Binding-site contacts:
Ligand atom C1 contacts residue ASP230 of chain 1.B at 3.7 Å.
Ligand atom O5 contacts residue ASP295 of chain 1.B at 3.8 Å.
Ligand atom C8 contacts residue PHE445 of chain 1.B at 3.6 Å (hydrophobic).
Ligand atom O7 contacts residue TYR446 of chain 1.B at 3.9 Å.
Ligand atom C3 contacts residue ASN271 of chain 1.B at 3.9 Å.
Ligand atom C7 contacts residue LYS204 of chain 1.B at 3.7 Å.
Ligand atom C4 contacts residue ASN444 of chain 1.B at 3.9 Å.
Ligand atom O4 contacts residue HIS442 of chain 1.B at 4.0 Å.
Ligand atom C8 contacts residue TYR269 of chain 1.B at 3.5 Å (hydrophobic).
Ligand atom C2 contacts residue ASN271 of chain 1.B at 2.6 Å.
Ligand atom C7 contacts residue PHE445 of chain 1.B at 3.8 Å (hydrophobic).
Ligand atom O6 contacts residue HIS442 of chain 1.B at 3.4 Å (h-bond).
Ligand atom N2 contacts residue ASN271 of chain 1.B at 3.1 Å (h-bond).
Ligand atom C6 contacts residue SER443 of chain 1.B at 3.8 Å.
Ligand atom C6 contacts residue ASN444 of chain 1.B at 3.9 Å.
Ligand atom C2 contacts residue HIS442 of chain 1.B at 3.5 Å.
Ligand atom O7 contacts residue PHE445 of chain 1.B at 2.8 Å (h-bond).
Ligand atom C8 contacts residue SER208 of chain 1.B at 3.1 Å.
Ligand atom C7 contacts residue ASN271 of chain 1.B at 3.8 Å.
Ligand atom C1 contacts residue ASN271 of chain 1.B at 1.4 Å.
Ligand atom N2 contacts residue LEU228 of chain 1.B at 4.0 Å.
Ligand atom O7 contacts residue LEU228 of chain 1.B at 3.4 Å.
Ligand atom C8 contacts residue ASP230 of chain 1.B at 3.8 Å.
Ligand atom C2 contacts residue ASN444 of chain 1.B at 3.6 Å.
Ligand atom C7 contacts residue LEU228 of chain 1.B at 3.4 Å (hydrophobic).
Ligand atom C8 contacts residue LEU228 of chain 1.B at 3.7 Å (hydrophobic).
Ligand atom C5 contacts residue ASN271 of chain 1.B at 3.6 Å.
Ligand atom O3 contacts residue ASN444 of chain 1.B at 3.8 Å.
Ligand atom O5 contacts residue ASN271 of chain 1.B at 2.3 Å (h-bond).
Ligand atom C7 contacts residue ASP230 of chain 1.B at 3.8 Å.
Ligand atom O7 contacts residue LYS204 of chain 1.B at 2.9 Å (salt-bridge).
Ligand atom N2 contacts residue ASP230 of chain 1.B at 2.8 Å (salt-bridge).
Ligand atom O7 contacts residue ASN444 of chain 1.B at 3.6 Å.
Ligand atom O4 contacts residue PHE206 of chain 1.B at 3.7 Å.
Ligand atom C2 contacts residue ASP230 of chain 1.B at 3.6 Å.
Ligand atom C7 contacts residue SER232 of chain 1.B at 4.0 Å.
Ligand atom C1 contacts residue HIS442 of chain 1.B at 3.9 Å.
Ligand atom C8 contacts residue SER232 of chain 1.B at 3.5 Å.
Ligand atom C8 contacts residue LYS204 of chain 1.B at 3.7 Å.
Ligand atom C6 contacts residue HIS442 of chain 1.B at 3.1 Å.

A small-molecule ligand and the protein it binds are described below.
Small molecule (SMILES): CC(=O)N[C@H]1[C@H](O[C@H]2[C@H](O)[C@@H](NC(C)=O)CO[C@@H]2CO)O[C@H](CO)[C@@H](O[C@@H]2O[C@H](CO)[C@@H](O)[C@H](O)[C@@H]2O)[C@@H]1O

Sequence of chain 1.B:
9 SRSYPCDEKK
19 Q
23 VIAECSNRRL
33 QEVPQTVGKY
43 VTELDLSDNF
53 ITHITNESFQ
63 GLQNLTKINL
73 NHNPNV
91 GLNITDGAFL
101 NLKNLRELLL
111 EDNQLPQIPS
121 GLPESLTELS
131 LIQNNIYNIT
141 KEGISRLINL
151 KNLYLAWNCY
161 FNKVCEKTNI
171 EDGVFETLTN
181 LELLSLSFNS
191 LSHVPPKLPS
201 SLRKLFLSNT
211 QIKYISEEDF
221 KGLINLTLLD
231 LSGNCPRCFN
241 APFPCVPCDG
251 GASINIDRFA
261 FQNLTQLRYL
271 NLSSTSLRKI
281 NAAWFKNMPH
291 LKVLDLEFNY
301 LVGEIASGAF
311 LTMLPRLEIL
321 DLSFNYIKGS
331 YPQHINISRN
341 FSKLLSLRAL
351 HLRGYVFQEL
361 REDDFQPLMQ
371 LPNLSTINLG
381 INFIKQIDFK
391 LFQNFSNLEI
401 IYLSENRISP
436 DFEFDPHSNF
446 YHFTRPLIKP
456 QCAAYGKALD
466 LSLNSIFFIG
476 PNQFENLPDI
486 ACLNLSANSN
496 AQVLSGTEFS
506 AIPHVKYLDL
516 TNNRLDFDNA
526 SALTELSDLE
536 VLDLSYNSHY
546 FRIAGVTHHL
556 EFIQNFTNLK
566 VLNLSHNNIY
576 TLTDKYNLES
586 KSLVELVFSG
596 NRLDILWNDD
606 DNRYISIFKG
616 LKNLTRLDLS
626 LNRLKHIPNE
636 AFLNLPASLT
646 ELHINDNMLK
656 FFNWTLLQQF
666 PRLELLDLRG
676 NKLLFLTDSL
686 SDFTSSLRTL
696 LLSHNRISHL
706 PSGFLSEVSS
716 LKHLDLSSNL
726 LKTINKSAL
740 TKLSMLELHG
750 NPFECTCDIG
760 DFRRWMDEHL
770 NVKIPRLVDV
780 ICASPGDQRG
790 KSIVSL